The protein below binds the small molecule below.
Small molecule (SMILES): CC(=O)N[C@@H]1[C@@H](O)[C@H](O)[C@@H](CO)O[C@H]1O

Sequence of chain 1.A:
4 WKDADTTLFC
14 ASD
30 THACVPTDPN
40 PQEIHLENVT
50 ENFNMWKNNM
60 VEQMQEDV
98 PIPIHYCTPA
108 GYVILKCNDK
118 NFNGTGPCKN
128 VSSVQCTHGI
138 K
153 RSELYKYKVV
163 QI

Binding-site contacts:
Ligand atom C1 contacts residue ASN120 of chain 1.A at 1.4 Å.
Ligand atom O7 contacts residue ASN120 of chain 1.A at 3.9 Å.
Ligand atom C4 contacts residue ASN120 of chain 1.A at 4.3 Å.
Ligand atom C2 contacts residue ASN120 of chain 1.A at 2.5 Å.
Ligand atom C5 contacts residue ASN120 of chain 1.A at 3.7 Å.
Ligand atom C3 contacts residue ASN120 of chain 1.A at 3.9 Å.
Ligand atom O5 contacts residue ASN120 of chain 1.A at 2.4 Å (h-bond).
Ligand atom N2 contacts residue ASN120 of chain 1.A at 3.0 Å (h-bond).
Ligand atom C7 contacts residue ASN120 of chain 1.A at 3.6 Å.